Sequence of chain 1.A:
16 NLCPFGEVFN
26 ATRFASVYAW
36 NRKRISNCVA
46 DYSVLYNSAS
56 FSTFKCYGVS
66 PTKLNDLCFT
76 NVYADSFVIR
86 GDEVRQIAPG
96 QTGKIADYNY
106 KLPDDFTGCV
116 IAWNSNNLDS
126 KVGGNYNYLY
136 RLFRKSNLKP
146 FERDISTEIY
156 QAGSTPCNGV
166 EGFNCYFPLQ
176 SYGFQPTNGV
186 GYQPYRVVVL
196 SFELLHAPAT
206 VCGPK

This small molecule binds to this protein.
Small molecule (SMILES): CC(=O)N[C@H]1[C@H](O[C@H]2[C@H](O)[C@@H](NC(C)=O)CO[C@@H]2CO)O[C@H](CO)[C@@H](O)[C@@H]1O

Binding-site contacts:
Ligand atom C8 contacts residue GLY21 of chain 1.A at 3.5 Å.
Ligand atom C4 contacts residue ASN25 of chain 1.A at 4.1 Å.
Ligand atom C6 contacts residue ASN25 of chain 1.A at 3.7 Å.
Ligand atom C7 contacts residue SER53 of chain 1.A at 4.3 Å.
Ligand atom O7 contacts residue LEU50 of chain 1.A at 3.8 Å.
Ligand atom C1 contacts residue ASN25 of chain 1.A at 1.4 Å.
Ligand atom O7 contacts residue VAL49 of chain 1.A at 4.5 Å.
Ligand atom O5 contacts residue ASN25 of chain 1.A at 2.5 Å (h-bond).
Ligand atom C7 contacts residue GLY21 of chain 1.A at 3.7 Å.
Ligand atom O7 contacts residue GLY21 of chain 1.A at 3.8 Å.
Ligand atom C2 contacts residue ASN25 of chain 1.A at 2.5 Å.
Ligand atom C7 contacts residue SER55 of chain 1.A at 4.3 Å.
Ligand atom N2 contacts residue ASN25 of chain 1.A at 3.2 Å (h-bond).
Ligand atom O7 contacts residue PHE20 of chain 1.A at 3.9 Å.
Ligand atom C8 contacts residue ASN25 of chain 1.A at 4.2 Å.
Ligand atom C7 contacts residue ASN25 of chain 1.A at 4.0 Å.
Ligand atom C8 contacts residue SER55 of chain 1.A at 3.5 Å.
Ligand atom O7 contacts residue SER53 of chain 1.A at 3.9 Å.
Ligand atom C3 contacts residue ASN25 of chain 1.A at 3.8 Å.
Ligand atom O3 contacts residue VAL49 of chain 1.A at 3.6 Å.
Ligand atom C8 contacts residue SER53 of chain 1.A at 4.0 Å.
Ligand atom O7 contacts residue PHE24 of chain 1.A at 4.5 Å.
Ligand atom N2 contacts residue GLY21 of chain 1.A at 4.4 Å.
Ligand atom C7 contacts residue PHE20 of chain 1.A at 4.5 Å (hydrophobic).
Ligand atom C5 contacts residue ASN25 of chain 1.A at 3.5 Å.